The protein below binds the small molecule below.
Small molecule (SMILES): CC(=O)N[C@@H]1[C@@H](O)[C@H](O)[C@@H](CO)O[C@H]1O

Binding-site contacts:
Ligand atom O5 contacts residue GLU166 of chain 1.A at 3.8 Å.
Ligand atom O7 contacts residue HIS167 of chain 1.A at 4.3 Å.
Ligand atom C8 contacts residue HIS167 of chain 1.A at 3.8 Å.
Ligand atom C1 contacts residue ASN118 of chain 1.A at 1.4 Å.
Ligand atom O7 contacts residue GLU166 of chain 1.A at 3.3 Å (salt-bridge).
Ligand atom N2 contacts residue ASN118 of chain 1.A at 3.2 Å (h-bond).
Ligand atom C4 contacts residue ASN118 of chain 1.A at 4.2 Å.
Ligand atom C3 contacts residue ASN118 of chain 1.A at 3.8 Å.
Ligand atom C7 contacts residue TRP168 of chain 1.A at 4.3 Å (hydrophobic).
Ligand atom O7 contacts residue LEU117 of chain 1.A at 4.0 Å.
Ligand atom C1 contacts residue GLU166 of chain 1.A at 3.8 Å.
Ligand atom C8 contacts residue GLU166 of chain 1.A at 3.9 Å.
Ligand atom O6 contacts residue ASN118 of chain 1.A at 4.3 Å.
Ligand atom C5 contacts residue ASN118 of chain 1.A at 3.6 Å.
Ligand atom O6 contacts residue GLU166 of chain 1.A at 4.2 Å.
Ligand atom O5 contacts residue ASN118 of chain 1.A at 2.2 Å (h-bond).
Ligand atom C8 contacts residue TRP168 of chain 1.A at 3.5 Å (hydrophobic).
Ligand atom C2 contacts residue ASN118 of chain 1.A at 2.5 Å.
Ligand atom C2 contacts residue GLU166 of chain 1.A at 4.2 Å.
Ligand atom C7 contacts residue GLU166 of chain 1.A at 3.9 Å.
Ligand atom C7 contacts residue ASN118 of chain 1.A at 3.2 Å.
Ligand atom N2 contacts residue TRP168 of chain 1.A at 4.3 Å.
Ligand atom O7 contacts residue ASN118 of chain 1.A at 2.8 Å (h-bond).

Sequence of chain 1.A:
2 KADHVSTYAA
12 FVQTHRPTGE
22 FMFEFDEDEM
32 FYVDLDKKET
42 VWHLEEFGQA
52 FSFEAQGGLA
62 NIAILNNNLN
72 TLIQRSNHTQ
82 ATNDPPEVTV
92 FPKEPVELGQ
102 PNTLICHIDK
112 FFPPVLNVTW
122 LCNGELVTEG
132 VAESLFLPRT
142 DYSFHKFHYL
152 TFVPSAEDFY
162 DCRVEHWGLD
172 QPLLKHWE